Binding-site contacts:
Ligand atom CAS contacts residue LEU92 of chain 1.D at 3.8 Å (hydrophobic).
Ligand atom CAP contacts residue LEU92 of chain 1.D at 4.0 Å (hydrophobic).
Ligand atom CAS contacts residue LEU96 of chain 1.D at 4.0 Å (hydrophobic).
Ligand atom FAY contacts residue GLY226 of chain 1.D at 3.7 Å.
Ligand atom FAY contacts residue LEU230 of chain 1.D at 3.8 Å.
Ligand atom CAB contacts residue LEU133 of chain 1.D at 3.5 Å (hydrophobic).
Ligand atom OAV contacts residue ARG99 of chain 1.D at 3.0 Å (salt-bridge).
Ligand atom OAU contacts residue LEU96 of chain 1.D at 3.2 Å.
Ligand atom OAV contacts residue LEU54 of chain 1.D at 3.9 Å.
Ligand atom OAV contacts residue GLU58 of chain 1.D at 2.4 Å (salt-bridge).
Ligand atom CAQ contacts residue GLU58 of chain 1.D at 3.3 Å.
Ligand atom CAC contacts residue PHE109 of chain 1.D at 4.0 Å (hydrophobic).
Ligand atom CAA contacts residue MET126 of chain 1.D at 4.0 Å (hydrophobic).
Ligand atom CAD contacts residue LEU51 of chain 1.D at 3.9 Å (hydrophobic).
Ligand atom FAX contacts residue HIS229 of chain 1.D at 3.9 Å.
Ligand atom CAR contacts residue LEU92 of chain 1.D at 4.0 Å (hydrophobic).
Ligand atom CAC contacts residue LEU133 of chain 1.D at 3.9 Å (hydrophobic).
Ligand atom CAT contacts residue LEU96 of chain 1.D at 4.0 Å (hydrophobic).
Ligand atom FAZ contacts residue MET126 of chain 1.D at 3.5 Å.
Ligand atom CAO contacts residue LEU51 of chain 1.D at 3.6 Å (hydrophobic).
Ligand atom CAG contacts residue LEU89 of chain 1.D at 4.0 Å (hydrophobic).
Ligand atom FAX contacts residue GLY226 of chain 1.D at 4.0 Å.
Ligand atom CAO contacts residue MET48 of chain 1.D at 3.2 Å (hydrophobic).
Ligand atom NAH contacts residue LEU89 of chain 1.D at 3.7 Å.
Ligand atom FAX contacts residue MET126 of chain 1.D at 3.9 Å.
Ligand atom CAR contacts residue GLU58 of chain 1.D at 3.2 Å.
Ligand atom CAE contacts residue LEU51 of chain 1.D at 3.8 Å (hydrophobic).
Ligand atom CAN contacts residue THR52 of chain 1.D at 3.7 Å.
Ligand atom FAZ contacts residue HIS229 of chain 1.D at 3.8 Å.
Ligand atom CAN contacts residue VAL238 of chain 1.D at 3.0 Å (hydrophobic).
Ligand atom CAR contacts residue ARG99 of chain 1.D at 4.0 Å.
Ligand atom FAX contacts residue ILE129 of chain 1.D at 3.4 Å.
Ligand atom CAS contacts residue ARG99 of chain 1.D at 4.0 Å.
Ligand atom CAB contacts residue ILE129 of chain 1.D at 4.1 Å (hydrophobic).
Ligand atom CAA contacts residue ILE129 of chain 1.D at 3.8 Å (hydrophobic).
Ligand atom FAZ contacts residue MET48 of chain 1.D at 4.0 Å.
Ligand atom OAU contacts residue MET93 of chain 1.D at 3.8 Å.
Ligand atom NAI contacts residue LEU89 of chain 1.D at 3.8 Å.
Ligand atom CAK contacts residue LEU230 of chain 1.D at 3.8 Å (hydrophobic).
Ligand atom CAO contacts residue LEU230 of chain 1.D at 4.1 Å (hydrophobic).

A small-molecule ligand and the protein it binds are described below.
Small molecule (SMILES): CC(C)=CCn1nc(-c2ccc(O)cc2O)c2cccc(C(F)(F)F)c21

Sequence of chain 1.D:
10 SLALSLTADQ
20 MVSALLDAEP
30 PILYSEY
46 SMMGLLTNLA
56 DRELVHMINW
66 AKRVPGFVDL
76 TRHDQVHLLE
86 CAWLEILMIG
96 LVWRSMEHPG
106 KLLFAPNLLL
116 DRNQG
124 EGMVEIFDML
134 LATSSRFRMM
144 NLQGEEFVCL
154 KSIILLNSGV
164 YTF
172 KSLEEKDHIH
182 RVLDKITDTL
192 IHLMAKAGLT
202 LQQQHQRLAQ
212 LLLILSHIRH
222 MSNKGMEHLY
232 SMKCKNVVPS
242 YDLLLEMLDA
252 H